Sequence of chain 1.B:
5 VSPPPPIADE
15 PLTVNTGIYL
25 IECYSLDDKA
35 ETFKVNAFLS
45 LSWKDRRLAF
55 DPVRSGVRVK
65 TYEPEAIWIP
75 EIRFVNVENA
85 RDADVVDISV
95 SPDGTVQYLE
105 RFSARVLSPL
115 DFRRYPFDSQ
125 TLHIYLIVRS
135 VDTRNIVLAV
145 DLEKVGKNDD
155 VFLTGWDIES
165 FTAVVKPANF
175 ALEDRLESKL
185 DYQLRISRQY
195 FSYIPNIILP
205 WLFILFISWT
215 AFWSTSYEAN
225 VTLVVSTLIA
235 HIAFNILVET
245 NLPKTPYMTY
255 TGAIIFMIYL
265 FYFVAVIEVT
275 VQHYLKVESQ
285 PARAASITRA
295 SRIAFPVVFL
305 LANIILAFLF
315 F

Binding-site contacts:
Ligand atom C11 contacts residue ILE202 of chain 1.B at 3.8 Å (hydrophobic).
Ligand atom C1 contacts residue THR255 of chain 1.B at 3.7 Å.
Ligand atom C4 contacts residue THR255 of chain 1.B at 3.8 Å.
Ligand atom C5 contacts residue ILE258 of chain 1.B at 4.3 Å (hydrophobic).
Ligand atom C8 contacts residue THR255 of chain 1.B at 3.4 Å.
Ligand atom C11 contacts residue PLC1 of chain 1.T at 2.2 Å.
Ligand atom C1 contacts residue PRO120 of chain 1.B at 4.2 Å (hydrophobic).
Ligand atom O1 contacts residue PRO120 of chain 1.B at 3.0 Å.
Ligand atom C3 contacts residue VAL242 of chain 1.B at 4.3 Å (hydrophobic).
Ligand atom C7 contacts residue VAL242 of chain 1.B at 4.3 Å (hydrophobic).
Ligand atom C10 contacts residue PLC1 of chain 1.T at 3.5 Å.
Ligand atom C10 contacts residue ILE258 of chain 1.B at 3.5 Å (hydrophobic).
Ligand atom C10 contacts residue TYR254 of chain 1.B at 4.1 Å (hydrophobic).
Ligand atom C7 contacts residue THR255 of chain 1.B at 4.0 Å.
Ligand atom O1 contacts residue THR255 of chain 1.B at 4.0 Å.
Ligand atom O1 contacts residue ILE202 of chain 1.B at 4.1 Å.
Ligand atom C6 contacts residue THR255 of chain 1.B at 4.0 Å.
Ligand atom C6 contacts residue PLC1 of chain 1.T at 4.3 Å.
Ligand atom C7 contacts residue TYR197 of chain 1.B at 4.0 Å (hydrophobic).
Ligand atom C5 contacts residue PLC1 of chain 1.T at 4.3 Å.
Ligand atom C6 contacts residue ILE202 of chain 1.B at 4.1 Å (hydrophobic).
Ligand atom C11 contacts residue ILE258 of chain 1.B at 4.1 Å (hydrophobic).
Ligand atom C12 contacts residue THR255 of chain 1.B at 4.2 Å.
Ligand atom O1 contacts residue PHE121 of chain 1.B at 4.3 Å.
Ligand atom C7 contacts residue ILE201 of chain 1.B at 4.3 Å (hydrophobic).
Ligand atom C8 contacts residue TYR119 of chain 1.B at 3.5 Å (hydrophobic).
Ligand atom C9 contacts residue ILE201 of chain 1.B at 3.2 Å (hydrophobic).
Ligand atom C5 contacts residue THR255 of chain 1.B at 4.1 Å.
Ligand atom C2 contacts residue THR255 of chain 1.B at 3.4 Å.
Ligand atom C3 contacts residue ILE201 of chain 1.B at 4.0 Å (hydrophobic).
Ligand atom C3 contacts residue THR255 of chain 1.B at 3.5 Å.
Ligand atom C4 contacts residue TRP205 of chain 1.B at 3.5 Å (hydrophobic).
Ligand atom C6 contacts residue ILE258 of chain 1.B at 4.3 Å (hydrophobic).
Ligand atom C12 contacts residue ILE258 of chain 1.B at 2.1 Å (hydrophobic).
Ligand atom C9 contacts residue TYR197 of chain 1.B at 3.4 Å (hydrophobic).
Ligand atom C3 contacts residue TRP205 of chain 1.B at 3.8 Å (hydrophobic).
Ligand atom C1 contacts residue ILE202 of chain 1.B at 4.0 Å (hydrophobic).
Ligand atom C12 contacts residue TYR254 of chain 1.B at 3.4 Å (hydrophobic).
Ligand atom C8 contacts residue VAL242 of chain 1.B at 2.9 Å (hydrophobic).
Ligand atom C12 contacts residue PLC1 of chain 1.T at 3.8 Å.

A protein and the small-molecule ligand that binds it are described below.
Small molecule (SMILES): CC(C)c1cccc(C(C)C)c1O